Sequence of chain 1.C:
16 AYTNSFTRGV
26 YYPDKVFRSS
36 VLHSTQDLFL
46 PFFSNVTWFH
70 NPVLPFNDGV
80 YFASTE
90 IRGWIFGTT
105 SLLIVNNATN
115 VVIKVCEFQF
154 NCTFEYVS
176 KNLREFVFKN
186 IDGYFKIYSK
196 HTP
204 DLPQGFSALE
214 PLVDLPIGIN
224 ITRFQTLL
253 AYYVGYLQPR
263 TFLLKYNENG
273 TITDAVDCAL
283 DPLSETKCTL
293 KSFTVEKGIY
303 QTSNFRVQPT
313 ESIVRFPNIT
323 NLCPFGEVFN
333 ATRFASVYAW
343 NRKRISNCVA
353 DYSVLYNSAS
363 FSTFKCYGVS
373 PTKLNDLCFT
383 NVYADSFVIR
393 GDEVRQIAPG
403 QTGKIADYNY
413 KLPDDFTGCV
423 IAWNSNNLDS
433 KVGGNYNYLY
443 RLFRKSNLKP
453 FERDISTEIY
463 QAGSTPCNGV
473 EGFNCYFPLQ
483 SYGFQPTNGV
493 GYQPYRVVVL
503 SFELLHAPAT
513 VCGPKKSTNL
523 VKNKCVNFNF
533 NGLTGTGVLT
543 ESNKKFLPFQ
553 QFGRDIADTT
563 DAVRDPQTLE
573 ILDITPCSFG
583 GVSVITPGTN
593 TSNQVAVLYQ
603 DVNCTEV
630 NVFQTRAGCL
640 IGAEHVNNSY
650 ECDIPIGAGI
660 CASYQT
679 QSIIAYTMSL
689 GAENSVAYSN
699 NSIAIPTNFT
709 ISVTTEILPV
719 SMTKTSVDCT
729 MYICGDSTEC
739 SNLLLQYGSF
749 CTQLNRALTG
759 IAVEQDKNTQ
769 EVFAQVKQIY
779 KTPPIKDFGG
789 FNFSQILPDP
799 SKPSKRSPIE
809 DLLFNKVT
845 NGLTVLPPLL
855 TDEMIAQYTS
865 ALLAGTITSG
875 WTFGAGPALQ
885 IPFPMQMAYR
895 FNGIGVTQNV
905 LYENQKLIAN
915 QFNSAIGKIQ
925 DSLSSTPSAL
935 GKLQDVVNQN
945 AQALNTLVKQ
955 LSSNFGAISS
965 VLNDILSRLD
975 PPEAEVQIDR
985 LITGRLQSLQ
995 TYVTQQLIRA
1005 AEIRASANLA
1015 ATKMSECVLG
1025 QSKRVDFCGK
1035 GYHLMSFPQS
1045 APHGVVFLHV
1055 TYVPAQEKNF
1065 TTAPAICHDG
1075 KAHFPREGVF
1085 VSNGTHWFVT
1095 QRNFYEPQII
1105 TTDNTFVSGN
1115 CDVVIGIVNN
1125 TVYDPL

Binding-site contacts:
Ligand atom O5 contacts residue LYS547 of chain 1.C at 4.3 Å.
Ligand atom O5 contacts residue ASN271 of chain 1.A at 2.4 Å (h-bond).
Ligand atom C5 contacts residue LYS547 of chain 1.C at 4.4 Å.
Ligand atom C4 contacts residue ASN271 of chain 1.A at 4.2 Å.
Ligand atom C1 contacts residue ASN271 of chain 1.A at 1.4 Å.
Ligand atom C8 contacts residue GLU270 of chain 1.A at 3.7 Å.
Ligand atom O7 contacts residue ASN271 of chain 1.A at 2.9 Å (h-bond).
Ligand atom C5 contacts residue ASN271 of chain 1.A at 3.7 Å.
Ligand atom C7 contacts residue ASN269 of chain 1.A at 3.6 Å.
Ligand atom C8 contacts residue ASN269 of chain 1.A at 3.4 Å.
Ligand atom O7 contacts residue THR273 of chain 1.A at 4.4 Å.
Ligand atom O7 contacts residue ASN269 of chain 1.A at 3.1 Å (h-bond).
Ligand atom C7 contacts residue ASN271 of chain 1.A at 3.1 Å.
Ligand atom C3 contacts residue ASN271 of chain 1.A at 3.8 Å.
Ligand atom C2 contacts residue ASN271 of chain 1.A at 2.5 Å.
Ligand atom O6 contacts residue LYS547 of chain 1.C at 3.6 Å.
Ligand atom N2 contacts residue GLU270 of chain 1.A at 3.7 Å.
Ligand atom C7 contacts residue GLU270 of chain 1.A at 4.3 Å.
Ligand atom N2 contacts residue ASN271 of chain 1.A at 2.9 Å (h-bond).
Ligand atom C8 contacts residue ASN271 of chain 1.A at 4.3 Å.

Sequence of chain 1.A:
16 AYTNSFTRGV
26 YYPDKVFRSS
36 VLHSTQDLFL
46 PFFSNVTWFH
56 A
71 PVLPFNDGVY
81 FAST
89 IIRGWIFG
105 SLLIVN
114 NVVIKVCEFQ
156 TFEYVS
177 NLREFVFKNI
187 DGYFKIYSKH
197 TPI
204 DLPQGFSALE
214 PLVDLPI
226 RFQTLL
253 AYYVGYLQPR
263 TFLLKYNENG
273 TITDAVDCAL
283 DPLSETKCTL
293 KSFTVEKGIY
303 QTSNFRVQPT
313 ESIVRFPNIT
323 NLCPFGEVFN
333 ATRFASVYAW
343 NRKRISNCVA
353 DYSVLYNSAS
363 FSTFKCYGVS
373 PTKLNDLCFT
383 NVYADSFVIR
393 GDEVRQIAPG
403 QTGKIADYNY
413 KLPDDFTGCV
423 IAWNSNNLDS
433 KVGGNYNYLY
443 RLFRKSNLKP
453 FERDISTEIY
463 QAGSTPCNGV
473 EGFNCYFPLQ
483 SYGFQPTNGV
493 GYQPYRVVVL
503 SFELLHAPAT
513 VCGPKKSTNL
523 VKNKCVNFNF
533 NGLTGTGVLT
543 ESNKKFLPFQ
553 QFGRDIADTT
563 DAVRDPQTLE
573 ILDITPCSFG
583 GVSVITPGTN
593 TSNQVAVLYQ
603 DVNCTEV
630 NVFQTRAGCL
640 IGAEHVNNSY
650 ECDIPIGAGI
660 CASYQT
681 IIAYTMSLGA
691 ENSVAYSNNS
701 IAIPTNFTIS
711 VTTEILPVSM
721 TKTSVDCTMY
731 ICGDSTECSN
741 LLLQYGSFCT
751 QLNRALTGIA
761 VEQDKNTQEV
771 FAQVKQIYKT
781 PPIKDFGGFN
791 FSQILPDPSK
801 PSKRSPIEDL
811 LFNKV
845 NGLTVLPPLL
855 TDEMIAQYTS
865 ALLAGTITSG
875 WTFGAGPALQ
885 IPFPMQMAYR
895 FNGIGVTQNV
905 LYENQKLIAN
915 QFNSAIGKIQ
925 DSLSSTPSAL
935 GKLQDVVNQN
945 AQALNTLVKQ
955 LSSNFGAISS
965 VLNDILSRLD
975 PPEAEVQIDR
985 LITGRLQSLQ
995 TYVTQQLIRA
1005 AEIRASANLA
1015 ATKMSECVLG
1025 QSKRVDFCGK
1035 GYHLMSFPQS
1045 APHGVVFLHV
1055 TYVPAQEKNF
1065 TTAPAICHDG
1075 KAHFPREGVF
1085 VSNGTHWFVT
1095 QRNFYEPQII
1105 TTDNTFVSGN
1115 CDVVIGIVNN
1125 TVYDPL

The small molecule below binds the protein below.
Small molecule (SMILES): CC(=O)N[C@@H]1[C@@H](O)[C@H](O)[C@@H](CO)O[C@H]1O